Binding-site contacts:
Ligand atom N5 contacts residue TYR127 of chain 1.B at 3.6 Å.
Ligand atom O18 contacts residue GLU180 of chain 1.B at 2.6 Å (salt-bridge).
Ligand atom O7 contacts residue ALA122 of chain 1.B at 3.9 Å.
Ligand atom C10 contacts residue HIS13 of chain 1.B at 3.7 Å.
Ligand atom C4 contacts residue TYR127 of chain 1.B at 3.6 Å (hydrophobic).
Ligand atom C11 contacts residue TYR127 of chain 1.B at 3.7 Å (hydrophobic).
Ligand atom C11 contacts residue GLN80 of chain 1.B at 3.8 Å.
Ligand atom N5 contacts residue MET83 of chain 1.B at 3.7 Å.
Ligand atom C15 contacts residue ILE52 of chain 1.B at 3.6 Å (hydrophobic).
Ligand atom C3 contacts residue ARG118 of chain 1.B at 3.7 Å.
Ligand atom N8 contacts residue TYR127 of chain 1.B at 4.0 Å.
Ligand atom C10 contacts residue GLU180 of chain 1.B at 3.6 Å.
Ligand atom O7 contacts residue GLN80 of chain 1.B at 2.9 Å (h-bond).
Ligand atom C14 contacts residue TYR56 of chain 1.B at 3.6 Å (hydrophobic).
Ligand atom C14 contacts residue GLU180 of chain 1.B at 3.6 Å.
Ligand atom O9 contacts residue GLN80 of chain 1.B at 3.7 Å.
Ligand atom O16 contacts residue ARG118 of chain 1.B at 3.2 Å (salt-bridge).
Ligand atom C6 contacts residue GLN80 of chain 1.B at 3.6 Å.
Ligand atom O9 contacts residue ILE55 of chain 1.B at 3.6 Å.
Ligand atom C12 contacts residue GLU38 of chain 1.B at 3.4 Å.
Ligand atom C17 contacts residue MET83 of chain 1.B at 4.0 Å (hydrophobic).
Ligand atom N5 contacts residue GLN80 of chain 1.B at 2.9 Å (h-bond).
Ligand atom C14 contacts residue TYR127 of chain 1.B at 3.8 Å (hydrophobic).
Ligand atom C2 contacts residue MET83 of chain 1.B at 3.6 Å (hydrophobic).
Ligand atom C3 contacts residue TYR127 of chain 1.B at 4.0 Å (hydrophobic).
Ligand atom C12 contacts residue TRP43 of chain 1.B at 3.9 Å (hydrophobic).
Ligand atom C11 contacts residue MET83 of chain 1.B at 3.7 Å (hydrophobic).
Ligand atom O16 contacts residue GLU38 of chain 1.B at 3.5 Å (salt-bridge).
Ligand atom C13 contacts residue MET83 of chain 1.B at 3.8 Å (hydrophobic).
Ligand atom O7 contacts residue ALA123 of chain 1.B at 3.3 Å.
Ligand atom C6 contacts residue MET83 of chain 1.B at 3.9 Å (hydrophobic).
Ligand atom C3 contacts residue TYR87 of chain 1.B at 3.5 Å (hydrophobic).
Ligand atom C6 contacts residue TYR127 of chain 1.B at 3.5 Å (hydrophobic).
Ligand atom O18 contacts residue HIS13 of chain 1.B at 2.9 Å.
Ligand atom O7 contacts residue MET83 of chain 1.B at 3.9 Å.
Ligand atom C4 contacts residue MET83 of chain 1.B at 3.8 Å (hydrophobic).
Ligand atom O7 contacts residue TYR127 of chain 1.B at 3.5 Å.
Ligand atom N8 contacts residue MET83 of chain 1.B at 3.5 Å.
Ligand atom C13 contacts residue ILE52 of chain 1.B at 4.0 Å (hydrophobic).
Ligand atom C13 contacts residue TRP43 of chain 1.B at 3.9 Å (hydrophobic).

Sequence of chain 1.B:
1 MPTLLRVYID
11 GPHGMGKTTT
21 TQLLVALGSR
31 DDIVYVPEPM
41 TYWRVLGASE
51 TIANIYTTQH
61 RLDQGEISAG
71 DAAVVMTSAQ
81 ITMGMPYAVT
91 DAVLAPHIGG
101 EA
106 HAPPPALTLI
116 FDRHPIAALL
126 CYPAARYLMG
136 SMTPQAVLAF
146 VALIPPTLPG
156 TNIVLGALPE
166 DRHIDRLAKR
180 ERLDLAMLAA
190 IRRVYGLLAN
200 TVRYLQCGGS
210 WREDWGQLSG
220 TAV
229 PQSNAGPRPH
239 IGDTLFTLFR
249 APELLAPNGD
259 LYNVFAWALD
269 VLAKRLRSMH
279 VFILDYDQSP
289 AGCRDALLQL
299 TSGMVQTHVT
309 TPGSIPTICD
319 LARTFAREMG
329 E

The small molecule below binds the protein below.
Small molecule (SMILES): Cc1cn([C@H]2C[C@H](O)[C@]3(CO)C[C@H]23)c(=O)[nH]c1=O